Sequence of chain 5.A:
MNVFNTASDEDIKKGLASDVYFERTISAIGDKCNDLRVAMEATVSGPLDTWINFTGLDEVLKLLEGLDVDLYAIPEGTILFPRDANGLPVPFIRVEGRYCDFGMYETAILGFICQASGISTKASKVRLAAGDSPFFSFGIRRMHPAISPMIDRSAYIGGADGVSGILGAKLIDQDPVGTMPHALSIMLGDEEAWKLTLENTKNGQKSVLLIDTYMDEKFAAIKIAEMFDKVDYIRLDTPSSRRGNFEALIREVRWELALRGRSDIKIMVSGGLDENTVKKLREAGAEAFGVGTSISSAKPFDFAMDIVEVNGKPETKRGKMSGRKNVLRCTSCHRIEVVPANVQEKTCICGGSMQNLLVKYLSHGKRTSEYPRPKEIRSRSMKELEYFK

Sequence of chain 2.A:
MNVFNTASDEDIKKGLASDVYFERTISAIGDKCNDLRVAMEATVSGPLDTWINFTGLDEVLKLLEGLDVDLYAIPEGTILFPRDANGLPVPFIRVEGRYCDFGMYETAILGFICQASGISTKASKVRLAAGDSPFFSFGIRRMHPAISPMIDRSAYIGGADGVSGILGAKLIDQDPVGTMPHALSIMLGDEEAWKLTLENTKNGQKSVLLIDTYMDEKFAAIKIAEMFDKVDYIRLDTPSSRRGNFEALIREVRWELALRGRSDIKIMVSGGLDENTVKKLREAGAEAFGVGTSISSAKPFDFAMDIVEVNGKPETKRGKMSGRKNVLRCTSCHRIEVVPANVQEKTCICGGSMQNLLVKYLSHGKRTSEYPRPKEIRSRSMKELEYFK

Binding-site contacts:
Ligand atom C6 contacts residue PHE144 of chain 2.A at 3.0 Å (hydrophobic).
Ligand atom O7 contacts residue THR185 of chain 2.A at 3.2 Å (h-bond).
Ligand atom O1P contacts residue GLY278 of chain 2.A at 3.4 Å (h-bond).
Ligand atom C3 contacts residue TYR27 of chain 5.A at 3.6 Å (hydrophobic).
Ligand atom C2 contacts residue TYR27 of chain 5.A at 3.3 Å (hydrophobic).
Ligand atom P contacts residue THR299 of chain 2.A at 3.7 Å.
Ligand atom C2 contacts residue PHE144 of chain 2.A at 3.6 Å (hydrophobic).
Ligand atom C6 contacts residue ARG147 of chain 2.A at 3.4 Å.
Ligand atom O2P contacts residue THR299 of chain 2.A at 2.4 Å (h-bond).
Ligand atom C2' contacts residue ASP243 of chain 2.A at 3.8 Å.
Ligand atom O3P contacts residue GLY278 of chain 2.A at 3.1 Å (h-bond).
Ligand atom O7 contacts residue PHE144 of chain 2.A at 3.7 Å.
Ligand atom C4 contacts residue SER170 of chain 2.A at 3.6 Å.
Ligand atom O7 contacts residue GLY184 of chain 2.A at 3.1 Å.
Ligand atom O3P contacts residue GLY277 of chain 2.A at 3.8 Å.
Ligand atom C7 contacts residue PHE144 of chain 2.A at 3.6 Å (hydrophobic).
Ligand atom O1P contacts residue THR299 of chain 2.A at 3.5 Å (h-bond).
Ligand atom C7 contacts residue TYR27 of chain 5.A at 3.5 Å (hydrophobic).
Ligand atom C4 contacts residue PHE144 of chain 2.A at 3.5 Å (hydrophobic).
Ligand atom C5 contacts residue SER170 of chain 2.A at 3.6 Å.
Ligand atom N1 contacts residue TYR27 of chain 5.A at 3.6 Å.
Ligand atom C7 contacts residue THR185 of chain 2.A at 3.6 Å.
Ligand atom C3' contacts residue ASP243 of chain 2.A at 3.0 Å.
Ligand atom O8 contacts residue ARG241 of chain 2.A at 2.5 Å (salt-bridge).
Ligand atom O2' contacts residue ASP243 of chain 2.A at 3.5 Å (salt-bridge).
Ligand atom O8 contacts residue TYR27 of chain 5.A at 3.1 Å.
Ligand atom O3' contacts residue ASP243 of chain 2.A at 2.5 Å (salt-bridge).
Ligand atom N1 contacts residue ARG147 of chain 2.A at 3.6 Å (salt-bridge).
Ligand atom C5 contacts residue ASP25 of chain 5.A at 3.4 Å.
Ligand atom O7 contacts residue TYR27 of chain 5.A at 3.7 Å.
Ligand atom O2P contacts residue GLY298 of chain 2.A at 3.7 Å.
Ligand atom N1 contacts residue PHE144 of chain 2.A at 3.6 Å.
Ligand atom O4' contacts residue ARG147 of chain 2.A at 3.4 Å (salt-bridge).
Ligand atom C5 contacts residue PHE144 of chain 2.A at 3.4 Å (hydrophobic).
Ligand atom O2P contacts residue ARG148 of chain 2.A at 3.3 Å (salt-bridge).
Ligand atom O8 contacts residue THR185 of chain 2.A at 2.5 Å (h-bond).
Ligand atom C3 contacts residue PHE144 of chain 2.A at 3.5 Å (hydrophobic).
Ligand atom C7 contacts residue ARG241 of chain 2.A at 3.7 Å.
Ligand atom O1P contacts residue GLY298 of chain 2.A at 3.1 Å (h-bond).
Ligand atom O2' contacts residue ARG241 of chain 2.A at 2.7 Å (salt-bridge).

This protein binds this small molecule.
Small molecule (SMILES): O=C(O)c1ccc[n+]([C@@H]2O[C@H](CO[P](=O)([O-])O)[C@@H](O)[C@H]2O)c1